Sequence of chain 1.L:
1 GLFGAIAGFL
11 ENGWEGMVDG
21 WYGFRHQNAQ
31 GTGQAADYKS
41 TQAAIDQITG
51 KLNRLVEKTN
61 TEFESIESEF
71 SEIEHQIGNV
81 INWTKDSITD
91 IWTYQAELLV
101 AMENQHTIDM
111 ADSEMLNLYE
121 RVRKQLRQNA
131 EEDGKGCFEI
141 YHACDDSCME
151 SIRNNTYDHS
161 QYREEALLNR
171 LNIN

Sequence of chain 1.G:
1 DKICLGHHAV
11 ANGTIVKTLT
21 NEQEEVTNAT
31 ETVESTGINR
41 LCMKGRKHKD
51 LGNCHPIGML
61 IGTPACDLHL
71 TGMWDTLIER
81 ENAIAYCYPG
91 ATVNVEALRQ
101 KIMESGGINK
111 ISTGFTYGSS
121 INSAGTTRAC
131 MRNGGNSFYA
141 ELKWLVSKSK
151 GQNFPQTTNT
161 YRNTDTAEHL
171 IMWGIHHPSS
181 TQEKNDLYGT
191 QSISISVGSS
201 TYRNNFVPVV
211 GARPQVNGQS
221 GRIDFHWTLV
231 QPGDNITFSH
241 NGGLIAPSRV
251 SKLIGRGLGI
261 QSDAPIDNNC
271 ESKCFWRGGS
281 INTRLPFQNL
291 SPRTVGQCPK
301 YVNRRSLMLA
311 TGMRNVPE

The protein below binds the small molecule below.
Small molecule (SMILES): CC(=O)N[C@@H]1[C@@H](O)[C@H](O)[C@@H](CO)O[C@H]1O

Binding-site contacts:
Ligand atom O7 contacts residue HIS75 of chain 1.L at 3.9 Å.
Ligand atom N2 contacts residue GLY78 of chain 1.L at 4.4 Å.
Ligand atom C7 contacts residue GLU104 of chain 1.G at 4.3 Å.
Ligand atom O5 contacts residue ASN82 of chain 1.L at 2.4 Å (h-bond).
Ligand atom C7 contacts residue GLY78 of chain 1.L at 4.4 Å.
Ligand atom C7 contacts residue ASN79 of chain 1.L at 3.3 Å.
Ligand atom C8 contacts residue HIS75 of chain 1.L at 3.4 Å.
Ligand atom N2 contacts residue ASN82 of chain 1.L at 2.8 Å (h-bond).
Ligand atom O7 contacts residue ASN79 of chain 1.L at 2.9 Å (h-bond).
Ligand atom N2 contacts residue ASN79 of chain 1.L at 4.2 Å.
Ligand atom C7 contacts residue ASN82 of chain 1.L at 3.5 Å.
Ligand atom C5 contacts residue ASN82 of chain 1.L at 3.7 Å.
Ligand atom C4 contacts residue ASN82 of chain 1.L at 4.2 Å.
Ligand atom C8 contacts residue ASN79 of chain 1.L at 3.6 Å.
Ligand atom C7 contacts residue HIS75 of chain 1.L at 4.3 Å.
Ligand atom O7 contacts residue ASN82 of chain 1.L at 3.9 Å.
Ligand atom C8 contacts residue GLY78 of chain 1.L at 4.0 Å.
Ligand atom C1 contacts residue GLY78 of chain 1.L at 4.5 Å.
Ligand atom O7 contacts residue GLU104 of chain 1.G at 3.2 Å (salt-bridge).
Ligand atom C1 contacts residue ASN82 of chain 1.L at 1.4 Å.
Ligand atom C3 contacts residue ASN82 of chain 1.L at 3.7 Å.
Ligand atom C2 contacts residue ASN82 of chain 1.L at 2.4 Å.